Binding-site contacts:
Ligand atom N contacts residue VAL4 of chain 5.E at 2.8 Å (h-bond).
Ligand atom CG2 contacts residue GLN3 of chain 5.E at 3.3 Å.
Ligand atom CG2 contacts residue MYR1 of chain 4.H at 3.7 Å.
Ligand atom CD contacts residue VAL4 of chain 5.E at 3.8 Å (hydrophobic).
Ligand atom CD1 contacts residue VAL4 of chain 5.E at 3.9 Å (hydrophobic).
Ligand atom C contacts residue VAL4 of chain 5.E at 3.4 Å (hydrophobic).
Ligand atom C contacts residue ALA2 of chain 5.E at 4.3 Å (hydrophobic).
Ligand atom CB contacts residue GLN3 of chain 5.E at 3.8 Å.
Ligand atom OE1 contacts residue VAL4 of chain 5.E at 3.6 Å (h-bond).
Ligand atom C contacts residue GLN3 of chain 5.E at 4.3 Å.
Ligand atom CG2 contacts residue SER5 of chain 5.E at 3.1 Å.
Ligand atom OG contacts residue ALA2 of chain 5.E at 3.9 Å.
Ligand atom O contacts residue GLN3 of chain 5.E at 3.4 Å (h-bond).
Ligand atom CB contacts residue VAL4 of chain 5.E at 4.3 Å (hydrophobic).
Ligand atom CB contacts residue ALA2 of chain 5.E at 3.5 Å (hydrophobic).
Ligand atom CA contacts residue ALA2 of chain 5.E at 3.9 Å (hydrophobic).
Ligand atom N contacts residue ALA2 of chain 5.E at 4.3 Å.
Ligand atom CG2 contacts residue ALA2 of chain 5.E at 3.9 Å (hydrophobic).
Ligand atom C contacts residue ALA2 of chain 5.E at 3.3 Å (hydrophobic).
Ligand atom CA contacts residue VAL4 of chain 5.E at 4.0 Å (hydrophobic).
Ligand atom CB contacts residue MYR1 of chain 4.H at 4.3 Å.
Ligand atom O contacts residue SER5 of chain 5.E at 3.8 Å.
Ligand atom OE2 contacts residue ASN25 of chain 5.E at 3.4 Å (h-bond).
Ligand atom OG contacts residue GLN3 of chain 5.E at 3.0 Å (h-bond).
Ligand atom OE2 contacts residue VAL4 of chain 5.E at 4.1 Å.
Ligand atom C contacts residue VAL4 of chain 5.E at 3.8 Å (hydrophobic).
Ligand atom O contacts residue VAL4 of chain 5.E at 3.0 Å (h-bond).
Ligand atom O contacts residue SER6 of chain 5.E at 4.1 Å.
Ligand atom OE1 contacts residue SER5 of chain 5.E at 4.2 Å.
Ligand atom CA contacts residue VAL4 of chain 5.E at 3.0 Å (hydrophobic).
Ligand atom N contacts residue VAL4 of chain 5.E at 4.1 Å.
Ligand atom CG contacts residue VAL4 of chain 5.E at 4.2 Å (hydrophobic).
Ligand atom CB contacts residue VAL4 of chain 5.E at 3.9 Å (hydrophobic).
Ligand atom N contacts residue ALA2 of chain 5.E at 2.8 Å (h-bond).
Ligand atom O contacts residue VAL4 of chain 5.E at 4.0 Å.
Ligand atom CA contacts residue ALA2 of chain 5.E at 3.0 Å (hydrophobic).
Ligand atom O contacts residue ALA2 of chain 5.E at 4.0 Å.
Ligand atom CG1 contacts residue GLN3 of chain 5.E at 3.1 Å.
Ligand atom CG2 contacts residue VAL4 of chain 5.E at 3.8 Å (hydrophobic).
Ligand atom CB contacts residue GLN3 of chain 5.E at 4.1 Å.

A small-molecule ligand and the protein it binds are described below.
Small molecule (SMILES): CC[C@H](C)[C@H](N)C(=O)N[C@@H](CO)C(=O)N[C@@H](CCC(=O)O)C(=O)N[C@H](C=O)C(C)C

Sequence of chain 5.E:
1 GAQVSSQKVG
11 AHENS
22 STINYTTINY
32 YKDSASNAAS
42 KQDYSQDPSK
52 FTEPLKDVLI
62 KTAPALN